Sequence of chain 1.D:
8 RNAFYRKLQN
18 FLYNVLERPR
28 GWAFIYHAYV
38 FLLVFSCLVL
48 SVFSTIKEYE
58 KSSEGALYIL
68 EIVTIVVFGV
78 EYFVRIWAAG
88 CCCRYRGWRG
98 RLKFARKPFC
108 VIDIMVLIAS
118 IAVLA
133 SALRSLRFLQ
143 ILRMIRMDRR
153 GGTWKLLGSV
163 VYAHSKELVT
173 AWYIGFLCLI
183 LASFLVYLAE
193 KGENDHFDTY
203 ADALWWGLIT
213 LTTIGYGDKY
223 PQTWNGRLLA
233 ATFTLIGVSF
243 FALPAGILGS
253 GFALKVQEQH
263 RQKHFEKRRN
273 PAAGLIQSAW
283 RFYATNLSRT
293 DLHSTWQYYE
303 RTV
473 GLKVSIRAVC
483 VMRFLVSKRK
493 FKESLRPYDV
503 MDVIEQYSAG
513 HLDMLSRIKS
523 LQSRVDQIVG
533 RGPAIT

Sequence of chain 1.A:
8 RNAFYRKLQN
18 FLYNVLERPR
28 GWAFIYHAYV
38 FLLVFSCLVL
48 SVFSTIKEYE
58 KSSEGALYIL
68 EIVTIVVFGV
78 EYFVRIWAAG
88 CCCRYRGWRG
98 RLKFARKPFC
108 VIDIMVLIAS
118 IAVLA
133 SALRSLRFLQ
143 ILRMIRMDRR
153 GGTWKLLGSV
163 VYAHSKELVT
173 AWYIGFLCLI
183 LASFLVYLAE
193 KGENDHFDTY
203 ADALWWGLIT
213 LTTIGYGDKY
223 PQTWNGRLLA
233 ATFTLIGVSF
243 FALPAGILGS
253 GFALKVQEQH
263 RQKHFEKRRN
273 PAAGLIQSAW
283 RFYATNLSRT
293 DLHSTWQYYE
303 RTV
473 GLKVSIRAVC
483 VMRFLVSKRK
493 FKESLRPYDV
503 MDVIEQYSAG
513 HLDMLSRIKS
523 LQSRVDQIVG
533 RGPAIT

Sequence of chain 1.F:
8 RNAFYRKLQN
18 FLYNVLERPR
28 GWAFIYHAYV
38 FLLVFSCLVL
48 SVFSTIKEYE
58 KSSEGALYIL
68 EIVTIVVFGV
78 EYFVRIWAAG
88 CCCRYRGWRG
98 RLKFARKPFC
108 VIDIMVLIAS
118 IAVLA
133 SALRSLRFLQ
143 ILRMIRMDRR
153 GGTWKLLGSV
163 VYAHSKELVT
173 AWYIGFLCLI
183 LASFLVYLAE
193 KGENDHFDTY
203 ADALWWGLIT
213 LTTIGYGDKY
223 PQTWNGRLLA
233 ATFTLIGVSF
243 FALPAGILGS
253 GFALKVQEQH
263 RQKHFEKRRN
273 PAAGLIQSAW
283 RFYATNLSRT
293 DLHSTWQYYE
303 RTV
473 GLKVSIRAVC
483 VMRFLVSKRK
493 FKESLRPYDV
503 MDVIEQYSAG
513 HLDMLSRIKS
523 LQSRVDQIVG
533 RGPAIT

This protein binds this small molecule.
Small molecule (SMILES): C#CCN(Cc1ccc(F)cc1)c1cc(C)c(NC(=O)OC)c(C)c1

Binding-site contacts:
Ligand atom C03 contacts residue TRP174 of chain 1.F at 3.8 Å (hydrophobic).
Ligand atom C16 contacts residue ALA173 of chain 1.F at 3.8 Å (hydrophobic).
Ligand atom C16 contacts residue TRP174 of chain 1.F at 4.0 Å (hydrophobic).
Ligand atom N08 contacts residue SER241 of chain 1.A at 3.0 Å (h-bond).
Ligand atom C12 contacts residue SER241 of chain 1.A at 3.4 Å.
Ligand atom C02 contacts residue TRP174 of chain 1.F at 4.0 Å (hydrophobic).
Ligand atom C04 contacts residue TRP174 of chain 1.F at 3.4 Å (hydrophobic).
Ligand atom C01 contacts residue PRO246 of chain 1.F at 3.4 Å (hydrophobic).
Ligand atom C01 contacts residue PHE243 of chain 1.F at 3.7 Å (hydrophobic).
Ligand atom C07 contacts residue TRP174 of chain 1.F at 3.8 Å (hydrophobic).
Ligand atom C16 contacts residue PHE243 of chain 1.F at 3.9 Å (hydrophobic).
Ligand atom O11 contacts residue ILE238 of chain 1.A at 4.0 Å.
Ligand atom C07 contacts residue SER241 of chain 1.A at 4.0 Å.
Ligand atom O10 contacts residue SER241 of chain 1.A at 4.0 Å.
Ligand atom C06 contacts residue TRP174 of chain 1.F at 3.6 Å (hydrophobic).
Ligand atom C02 contacts residue SER241 of chain 1.A at 4.0 Å.
Ligand atom O11 contacts residue SER241 of chain 1.A at 2.6 Å (h-bond).
Ligand atom N08 contacts residue LEU237 of chain 1.A at 3.6 Å.
Ligand atom O10 contacts residue TRP174 of chain 1.F at 3.2 Å (h-bond).
Ligand atom C22 contacts residue PHE178 of chain 1.F at 3.6 Å (hydrophobic).
Ligand atom F25 contacts residue PHE178 of chain 1.F at 4.0 Å.
Ligand atom C01 contacts residue SER241 of chain 1.A at 3.0 Å.
Ligand atom C17 contacts residue PHE242 of chain 1.F at 3.1 Å (hydrophobic).
Ligand atom C17 contacts residue GLY177 of chain 1.F at 3.5 Å.
Ligand atom C05 contacts residue TRP174 of chain 1.F at 3.5 Å (hydrophobic).
Ligand atom C23 contacts residue PHE178 of chain 1.F at 3.5 Å (hydrophobic).
Ligand atom C07 contacts residue LEU237 of chain 1.A at 4.0 Å (hydrophobic).
Ligand atom C21 contacts residue PHE178 of chain 1.F at 4.0 Å (hydrophobic).
Ligand atom C24 contacts residue PHE178 of chain 1.F at 3.8 Å (hydrophobic).
Ligand atom C15 contacts residue PHE243 of chain 1.F at 3.5 Å (hydrophobic).
Ligand atom N08 contacts residue ILE238 of chain 1.A at 3.9 Å.
Ligand atom C17 contacts residue ALA173 of chain 1.F at 3.1 Å (hydrophobic).
Ligand atom C16 contacts residue GLY177 of chain 1.F at 3.6 Å.
Ligand atom C12 contacts residue LEU250 of chain 1.F at 3.3 Å (hydrophobic).
Ligand atom C09 contacts residue SER241 of chain 1.A at 3.0 Å.
Ligand atom C17 contacts residue PHE243 of chain 1.F at 4.0 Å (hydrophobic).
Ligand atom N14 contacts residue TRP174 of chain 1.F at 3.8 Å.
Ligand atom C18 contacts residue TRP174 of chain 1.F at 3.5 Å (hydrophobic).
Ligand atom C02 contacts residue PRO246 of chain 1.F at 4.0 Å (hydrophobic).
Ligand atom C17 contacts residue TRP174 of chain 1.F at 3.9 Å (hydrophobic).